Sequence of chain 1.A:
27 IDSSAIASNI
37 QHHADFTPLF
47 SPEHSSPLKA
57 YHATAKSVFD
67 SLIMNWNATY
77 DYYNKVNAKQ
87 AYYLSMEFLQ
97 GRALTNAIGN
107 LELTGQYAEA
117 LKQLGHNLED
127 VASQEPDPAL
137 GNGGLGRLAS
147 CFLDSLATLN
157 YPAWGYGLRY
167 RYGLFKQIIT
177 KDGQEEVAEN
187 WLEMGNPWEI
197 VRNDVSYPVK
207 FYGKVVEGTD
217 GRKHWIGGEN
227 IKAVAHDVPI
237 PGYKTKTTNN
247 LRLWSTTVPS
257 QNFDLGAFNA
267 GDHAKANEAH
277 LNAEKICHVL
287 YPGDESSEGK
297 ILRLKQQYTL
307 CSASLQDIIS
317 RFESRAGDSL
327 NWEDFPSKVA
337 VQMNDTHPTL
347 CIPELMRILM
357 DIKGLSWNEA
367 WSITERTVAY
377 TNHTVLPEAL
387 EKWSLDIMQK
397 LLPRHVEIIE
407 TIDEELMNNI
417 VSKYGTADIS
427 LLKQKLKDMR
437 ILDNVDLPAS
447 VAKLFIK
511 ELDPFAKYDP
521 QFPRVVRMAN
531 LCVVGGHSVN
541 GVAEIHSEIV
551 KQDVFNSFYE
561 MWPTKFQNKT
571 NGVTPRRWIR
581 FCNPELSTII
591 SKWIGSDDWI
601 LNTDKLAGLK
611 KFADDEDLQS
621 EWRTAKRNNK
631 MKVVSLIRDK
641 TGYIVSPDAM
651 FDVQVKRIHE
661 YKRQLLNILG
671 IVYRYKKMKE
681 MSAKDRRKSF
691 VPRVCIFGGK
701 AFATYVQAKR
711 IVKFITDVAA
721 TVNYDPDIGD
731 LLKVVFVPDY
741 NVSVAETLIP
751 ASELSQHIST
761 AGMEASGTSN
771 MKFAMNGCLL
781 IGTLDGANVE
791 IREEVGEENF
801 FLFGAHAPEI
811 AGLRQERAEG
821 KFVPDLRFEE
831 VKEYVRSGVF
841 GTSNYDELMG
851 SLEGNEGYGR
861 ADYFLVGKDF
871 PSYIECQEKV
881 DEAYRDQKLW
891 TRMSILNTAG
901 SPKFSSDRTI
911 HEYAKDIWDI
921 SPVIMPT

Binding-site contacts:
Ligand atom O1 contacts residue PLP1 of chain 1.F at 3.7 Å.
Ligand atom O1 contacts residue THR768 of chain 1.A at 3.7 Å.
Ligand atom C3 contacts residue GLY140 of chain 1.A at 4.3 Å.
Ligand atom C6 contacts residue GLU764 of chain 1.A at 2.9 Å.
Ligand atom O6 contacts residue GLU764 of chain 1.A at 2.5 Å (salt-bridge).
Ligand atom C3 contacts residue HIS379 of chain 1.A at 3.9 Å.
Ligand atom O5 contacts residue GLY767 of chain 1.A at 2.9 Å (h-bond).
Ligand atom C5 contacts residue PLP1 of chain 1.F at 3.9 Å.
Ligand atom O1 contacts residue GLY140 of chain 1.A at 3.8 Å.
Ligand atom C6 contacts residue SER766 of chain 1.A at 4.4 Å.
Ligand atom O2 contacts residue LEU144 of chain 1.A at 3.8 Å.
Ligand atom C2 contacts residue ASN571 of chain 1.A at 3.8 Å.
Ligand atom O6 contacts residue TYR661 of chain 1.A at 4.2 Å.
Ligand atom O2 contacts residue ASN571 of chain 1.A at 3.2 Å (h-bond).
Ligand atom C6 contacts residue PLP1 of chain 1.F at 4.3 Å.
Ligand atom O5 contacts residue SER766 of chain 1.A at 3.6 Å.
Ligand atom C6 contacts residue GLY767 of chain 1.A at 4.0 Å.
Ligand atom O2 contacts residue HIS379 of chain 1.A at 3.0 Å (h-bond).
Ligand atom O6 contacts residue PLP1 of chain 1.F at 4.1 Å.
Ligand atom C1 contacts residue SER766 of chain 1.A at 3.8 Å.
Ligand atom O1 contacts residue GLY767 of chain 1.A at 3.9 Å.
Ligand atom O3 contacts residue HIS379 of chain 1.A at 3.0 Å.
Ligand atom C5 contacts residue GLY767 of chain 1.A at 3.8 Å.
Ligand atom O5 contacts residue PLP1 of chain 1.F at 4.4 Å.
Ligand atom C3 contacts residue LEU141 of chain 1.A at 4.0 Å (hydrophobic).
Ligand atom C5 contacts residue GLU764 of chain 1.A at 4.4 Å.
Ligand atom C1 contacts residue GLY767 of chain 1.A at 3.4 Å.
Ligand atom O1 contacts residue ASN571 of chain 1.A at 4.2 Å.
Ligand atom C1 contacts residue ASN571 of chain 1.A at 3.6 Å.
Ligand atom O3 contacts residue LEU141 of chain 1.A at 3.4 Å.
Ligand atom C2 contacts residue HIS379 of chain 1.A at 3.5 Å.
Ligand atom O6 contacts residue LYS662 of chain 1.A at 3.2 Å (salt-bridge).

The small molecule below binds the protein below.
Small molecule (SMILES): OC[C@H]1O[C@H](O)[C@H](O)[C@@H](O)[C@@H]1O